A small-molecule ligand and the protein it binds are described below.
Small molecule (SMILES): Nc1nc2c(ncn2[C@@H]2O[C@H](CO[P](=O)(O)O[P](=O)(O)NP(=O)(O)O)[C@@H](O)[C@H]2O)c(=O)[nH]1

Binding-site contacts:
Ligand atom PG contacts residue MG1 of chain 1.XQA at 3.3 Å.
Ligand atom O1G contacts residue THR232 of chain 1.BC at 3.6 Å.
Ligand atom O3G contacts residue LYS180 of chain 1.BC at 2.8 Å (salt-bridge).
Ligand atom N3B contacts residue VAL176 of chain 1.BC at 2.6 Å (h-bond).
Ligand atom O6 contacts residue PHE354 of chain 1.BC at 3.5 Å (h-bond).
Ligand atom O2B contacts residue LYS180 of chain 1.BC at 2.9 Å (salt-bridge).
Ligand atom C4 contacts residue LYS314 of chain 1.BC at 3.7 Å.
Ligand atom O2G contacts residue LYS180 of chain 1.BC at 3.5 Å (salt-bridge).
Ligand atom O2A contacts residue GLY179 of chain 1.BC at 3.3 Å.
Ligand atom C5 contacts residue PHE354 of chain 1.BC at 3.8 Å (hydrophobic).
Ligand atom N7 contacts residue GLY353 of chain 1.BC at 3.5 Å.
Ligand atom O2G contacts residue GLY254 of chain 1.BC at 3.5 Å (h-bond).
Ligand atom O3A contacts residue VAL176 of chain 1.BC at 3.5 Å (h-bond).
Ligand atom O2B contacts residue HIS175 of chain 1.BC at 3.7 Å.
Ligand atom O1B contacts residue SER181 of chain 1.BC at 3.1 Å (h-bond).
Ligand atom C2' contacts residue PHE354 of chain 1.BC at 3.6 Å (hydrophobic).
Ligand atom O3G contacts residue MG1 of chain 1.XQA at 2.4 Å.
Ligand atom O2A contacts residue SER181 of chain 1.BC at 3.8 Å.
Ligand atom O1G contacts residue VAL231 of chain 1.BC at 3.4 Å.
Ligand atom PG contacts residue VAL176 of chain 1.BC at 3.4 Å.
Ligand atom O2B contacts residue GLY179 of chain 1.BC at 3.5 Å (h-bond).
Ligand atom PB contacts residue VAL176 of chain 1.BC at 3.3 Å.
Ligand atom C2 contacts residue ASN317 of chain 1.BC at 3.8 Å.
Ligand atom C5' contacts residue THR182 of chain 1.BC at 3.6 Å.
Ligand atom O6 contacts residue SER352 of chain 1.BC at 2.7 Å (h-bond).
Ligand atom O1B contacts residue MG1 of chain 1.XQA at 2.9 Å.
Ligand atom O3A contacts residue GLY179 of chain 1.BC at 3.5 Å (h-bond).
Ligand atom O2B contacts residue ALA178 of chain 1.BC at 3.7 Å.
Ligand atom C5' contacts residue PHE214 of chain 1.BC at 3.6 Å (hydrophobic).
Ligand atom O6 contacts residue GLY353 of chain 1.BC at 2.6 Å (h-bond).
Ligand atom C6 contacts residue GLY353 of chain 1.BC at 3.5 Å.
Ligand atom N3 contacts residue LYS314 of chain 1.BC at 3.8 Å.
Ligand atom O2A contacts residue THR182 of chain 1.BC at 3.1 Å (h-bond).
Ligand atom O1G contacts residue MG1 of chain 1.XQA at 3.0 Å.
Ligand atom N2 contacts residue ASN317 of chain 1.BC at 3.1 Å (h-bond).
Ligand atom O3' contacts residue PHE214 of chain 1.BC at 3.2 Å.
Ligand atom O2G contacts residue VAL176 of chain 1.BC at 3.0 Å (h-bond).
Ligand atom C1' contacts residue LYS314 of chain 1.BC at 3.7 Å.
Ligand atom O2B contacts residue VAL176 of chain 1.BC at 3.2 Å (h-bond).
Ligand atom PG contacts residue LYS180 of chain 1.BC at 3.5 Å.

Sequence of chain 1.BC:
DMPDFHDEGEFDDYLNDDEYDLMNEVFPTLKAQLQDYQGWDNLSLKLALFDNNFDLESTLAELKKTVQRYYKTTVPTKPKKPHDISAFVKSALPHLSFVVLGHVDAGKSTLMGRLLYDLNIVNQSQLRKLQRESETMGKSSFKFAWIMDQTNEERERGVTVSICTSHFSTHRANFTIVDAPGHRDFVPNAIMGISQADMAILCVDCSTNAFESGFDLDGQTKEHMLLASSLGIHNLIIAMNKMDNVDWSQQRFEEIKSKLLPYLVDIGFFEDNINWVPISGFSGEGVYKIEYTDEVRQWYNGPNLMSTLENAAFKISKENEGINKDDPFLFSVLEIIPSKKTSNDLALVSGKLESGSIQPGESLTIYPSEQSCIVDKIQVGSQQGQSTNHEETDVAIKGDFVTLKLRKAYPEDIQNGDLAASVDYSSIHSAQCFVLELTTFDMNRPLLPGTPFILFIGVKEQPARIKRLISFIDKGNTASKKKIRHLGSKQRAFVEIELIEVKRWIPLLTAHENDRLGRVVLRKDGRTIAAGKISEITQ